Binding-site contacts:
Ligand atom C5 contacts residue ASN1105 of chain 1.B at 3.6 Å.
Ligand atom C1 contacts residue ASN1105 of chain 1.B at 1.4 Å.
Ligand atom C7 contacts residue ASN1105 of chain 1.B at 3.1 Å.
Ligand atom C4 contacts residue ASN1105 of chain 1.B at 4.2 Å.
Ligand atom O7 contacts residue GLU1103 of chain 1.B at 4.4 Å.
Ligand atom C8 contacts residue GLU1103 of chain 1.B at 3.9 Å.
Ligand atom C8 contacts residue LYS1104 of chain 1.B at 3.6 Å.
Ligand atom C8 contacts residue ASN1105 of chain 1.B at 3.4 Å.
Ligand atom O5 contacts residue ASN1105 of chain 1.B at 2.3 Å (h-bond).
Ligand atom C8 contacts residue ALA744 of chain 1.B at 4.1 Å (hydrophobic).
Ligand atom C3 contacts residue ASN1105 of chain 1.B at 3.8 Å.
Ligand atom N2 contacts residue ASN1105 of chain 1.B at 3.0 Å (h-bond).
Ligand atom O7 contacts residue ASN1105 of chain 1.B at 2.8 Å (h-bond).
Ligand atom C7 contacts residue LYS1104 of chain 1.B at 4.1 Å.
Ligand atom O7 contacts residue LYS1104 of chain 1.B at 4.0 Å.
Ligand atom C2 contacts residue ASN1105 of chain 1.B at 2.4 Å.

A protein and the small-molecule ligand that binds it are described below.
Small molecule (SMILES): CC(=O)N[C@@H]1[C@@H](O)[C@H](O)[C@@H](CO)O[C@H]1O

Sequence of chain 1.B:
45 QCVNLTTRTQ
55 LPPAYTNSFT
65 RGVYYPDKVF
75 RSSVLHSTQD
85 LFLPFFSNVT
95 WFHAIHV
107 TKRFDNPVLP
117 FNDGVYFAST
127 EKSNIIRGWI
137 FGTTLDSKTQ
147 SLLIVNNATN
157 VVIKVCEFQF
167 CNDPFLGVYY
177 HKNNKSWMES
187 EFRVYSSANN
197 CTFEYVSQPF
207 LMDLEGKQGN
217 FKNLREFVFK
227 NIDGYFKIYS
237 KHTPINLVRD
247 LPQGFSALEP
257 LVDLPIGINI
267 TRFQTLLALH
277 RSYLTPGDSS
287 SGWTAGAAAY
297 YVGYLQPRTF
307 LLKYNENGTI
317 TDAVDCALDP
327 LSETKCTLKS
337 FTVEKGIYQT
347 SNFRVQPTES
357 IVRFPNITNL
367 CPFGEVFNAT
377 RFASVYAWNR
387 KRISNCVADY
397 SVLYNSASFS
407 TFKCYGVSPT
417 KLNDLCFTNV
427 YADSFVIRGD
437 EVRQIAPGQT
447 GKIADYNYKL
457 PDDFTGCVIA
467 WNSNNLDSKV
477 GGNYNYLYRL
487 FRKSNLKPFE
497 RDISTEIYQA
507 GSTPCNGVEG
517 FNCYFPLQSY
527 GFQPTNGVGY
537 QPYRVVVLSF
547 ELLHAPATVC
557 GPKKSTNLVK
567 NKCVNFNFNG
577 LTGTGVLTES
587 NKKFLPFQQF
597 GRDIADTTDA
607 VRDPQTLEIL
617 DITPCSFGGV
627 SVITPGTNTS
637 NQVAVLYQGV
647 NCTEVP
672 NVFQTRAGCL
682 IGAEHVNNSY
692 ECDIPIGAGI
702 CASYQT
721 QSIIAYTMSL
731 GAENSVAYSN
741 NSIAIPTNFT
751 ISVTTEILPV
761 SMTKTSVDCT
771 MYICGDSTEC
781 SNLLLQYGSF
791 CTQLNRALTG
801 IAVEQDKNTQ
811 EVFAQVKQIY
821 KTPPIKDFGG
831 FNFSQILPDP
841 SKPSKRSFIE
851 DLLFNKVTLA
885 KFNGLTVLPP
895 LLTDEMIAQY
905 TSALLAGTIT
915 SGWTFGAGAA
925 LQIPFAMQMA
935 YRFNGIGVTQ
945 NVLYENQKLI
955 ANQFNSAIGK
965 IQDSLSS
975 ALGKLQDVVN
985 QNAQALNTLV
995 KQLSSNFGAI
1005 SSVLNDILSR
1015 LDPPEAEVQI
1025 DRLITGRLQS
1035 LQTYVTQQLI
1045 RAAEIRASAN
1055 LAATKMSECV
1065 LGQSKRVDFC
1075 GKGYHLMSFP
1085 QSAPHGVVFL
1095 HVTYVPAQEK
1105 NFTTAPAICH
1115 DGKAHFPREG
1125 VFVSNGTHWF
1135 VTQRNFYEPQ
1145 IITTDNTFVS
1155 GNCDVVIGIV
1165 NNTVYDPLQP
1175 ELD